Binding-site contacts:
Ligand atom CAC contacts residue TYR186 of chain 1.B at 4.5 Å (hydrophobic).
Ligand atom CAS contacts residue TYR186 of chain 1.B at 3.9 Å (hydrophobic).
Ligand atom CAD contacts residue TYR186 of chain 1.B at 3.7 Å (hydrophobic).
Ligand atom CAN contacts residue PRO45 of chain 1.B at 3.6 Å (hydrophobic).
Ligand atom CAX contacts residue PRO188 of chain 1.B at 4.3 Å (hydrophobic).
Ligand atom CAE contacts residue PRO45 of chain 1.B at 4.1 Å (hydrophobic).
Ligand atom CAT contacts residue TYR186 of chain 1.B at 3.6 Å (hydrophobic).
Ligand atom CAW contacts residue PRO188 of chain 1.B at 3.9 Å (hydrophobic).
Ligand atom CAD contacts residue ASN103 of chain 1.B at 4.2 Å.
Ligand atom CAK contacts residue HIS43 of chain 1.B at 4.3 Å.
Ligand atom CAA contacts residue HIS43 of chain 1.B at 3.9 Å.
Ligand atom NAF contacts residue PRO45 of chain 1.B at 3.3 Å.
Ligand atom CAS contacts residue PRO188 of chain 1.B at 4.3 Å (hydrophobic).
Ligand atom CAL contacts residue PRO45 of chain 1.B at 4.3 Å (hydrophobic).
Ligand atom CAN contacts residue TYR186 of chain 1.B at 4.4 Å (hydrophobic).
Ligand atom CAI contacts residue TYR48 of chain 1.B at 3.9 Å (hydrophobic).
Ligand atom CAE contacts residue TYR186 of chain 1.B at 3.5 Å (hydrophobic).
Ligand atom CAG contacts residue PRO45 of chain 1.B at 3.7 Å (hydrophobic).
Ligand atom CAQ contacts residue PRO45 of chain 1.B at 4.1 Å (hydrophobic).
Ligand atom SAP contacts residue PRO45 of chain 1.B at 4.0 Å.
Ligand atom CAJ contacts residue GLU183 of chain 1.B at 4.3 Å.
Ligand atom SAP contacts residue TYR186 of chain 1.B at 4.0 Å.
Ligand atom CAM contacts residue PRO45 of chain 1.B at 3.7 Å (hydrophobic).
Ligand atom CAK contacts residue PRO45 of chain 1.B at 4.2 Å (hydrophobic).
Ligand atom NAB contacts residue HIS43 of chain 1.B at 4.0 Å.
Ligand atom CAJ contacts residue TYR48 of chain 1.B at 4.0 Å (hydrophobic).
Ligand atom CAO contacts residue PRO45 of chain 1.B at 3.5 Å (hydrophobic).
Ligand atom CAI contacts residue PRO45 of chain 1.B at 4.0 Å (hydrophobic).

The protein below binds the small molecule below.
Small molecule (SMILES): c1cc2cc(-c3ncc(C4(N5CCCC5)CCCCC4)s3)ccc2[nH]1

Sequence of chain 1.B:
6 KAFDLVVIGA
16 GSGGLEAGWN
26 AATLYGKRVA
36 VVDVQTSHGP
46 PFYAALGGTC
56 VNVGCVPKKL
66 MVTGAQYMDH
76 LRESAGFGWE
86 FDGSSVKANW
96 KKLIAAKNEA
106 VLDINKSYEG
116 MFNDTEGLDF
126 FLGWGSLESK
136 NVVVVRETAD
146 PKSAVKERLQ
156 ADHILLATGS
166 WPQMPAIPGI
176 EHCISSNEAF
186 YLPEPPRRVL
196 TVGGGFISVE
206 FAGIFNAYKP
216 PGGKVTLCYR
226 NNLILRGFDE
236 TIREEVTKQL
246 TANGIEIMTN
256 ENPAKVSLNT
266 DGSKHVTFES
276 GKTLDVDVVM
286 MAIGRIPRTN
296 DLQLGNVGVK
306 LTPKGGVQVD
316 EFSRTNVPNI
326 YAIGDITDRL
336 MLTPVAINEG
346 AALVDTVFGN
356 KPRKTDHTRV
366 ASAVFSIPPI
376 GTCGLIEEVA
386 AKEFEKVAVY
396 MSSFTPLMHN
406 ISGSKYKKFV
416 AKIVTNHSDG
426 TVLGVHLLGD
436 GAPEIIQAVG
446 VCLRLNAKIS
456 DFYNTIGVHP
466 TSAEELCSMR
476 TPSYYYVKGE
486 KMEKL